Sequence of chain 1.A:
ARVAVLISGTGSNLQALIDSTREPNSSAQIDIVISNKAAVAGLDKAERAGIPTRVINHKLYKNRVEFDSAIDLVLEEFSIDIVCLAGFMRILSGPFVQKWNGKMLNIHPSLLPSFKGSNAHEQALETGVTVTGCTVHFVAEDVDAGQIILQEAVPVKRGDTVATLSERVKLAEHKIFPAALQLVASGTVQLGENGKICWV

Binding-site contacts:
Ligand atom C10 contacts residue GLY88 of chain 1.A at 3.7 Å.
Ligand atom O8 contacts residue HIS109 of chain 1.A at 4.0 Å.
Ligand atom P15 contacts residue ASN14 of chain 1.A at 3.9 Å.
Ligand atom O16 contacts residue SER13 of chain 1.A at 3.4 Å (h-bond).
Ligand atom C2 contacts residue ILE108 of chain 1.A at 4.0 Å (hydrophobic).
Ligand atom O4 contacts residue GLY88 of chain 1.A at 4.0 Å.
Ligand atom O8 contacts residue ILE108 of chain 1.A at 3.6 Å.
Ligand atom C2 contacts residue GLU174 of chain 1.A at 3.6 Å.
Ligand atom O17 contacts residue LYS171 of chain 1.A at 3.0 Å (salt-bridge).
Ligand atom O18 contacts residue THR11 of chain 1.A at 3.6 Å (h-bond).
Ligand atom P15 contacts residue SER13 of chain 1.A at 3.4 Å.
Ligand atom O22 contacts residue PRO110 of chain 1.A at 3.3 Å.
Ligand atom N24 contacts residue ASN107 of chain 1.A at 3.8 Å.
Ligand atom O17 contacts residue ASN14 of chain 1.A at 3.9 Å.
Ligand atom O16 contacts residue ASN14 of chain 1.A at 2.8 Å (h-bond).
Ligand atom C1 contacts residue ASN14 of chain 1.A at 3.7 Å.
Ligand atom P15 contacts residue GLY12 of chain 1.A at 3.5 Å.
Ligand atom O8 contacts residue PRO110 of chain 1.A at 3.0 Å.
Ligand atom C21 contacts residue MET90 of chain 1.A at 3.7 Å (hydrophobic).
Ligand atom N24 contacts residue Y791 of chain 1.C at 3.3 Å.
Ligand atom O17 contacts residue THR11 of chain 1.A at 3.7 Å.
Ligand atom O17 contacts residue SER13 of chain 1.A at 2.4 Å (h-bond).
Ligand atom O8 contacts residue GLU174 of chain 1.A at 3.3 Å (salt-bridge).
Ligand atom N24 contacts residue ILE108 of chain 1.A at 3.4 Å (h-bond).
Ligand atom C1 contacts residue GLU174 of chain 1.A at 3.2 Å.
Ligand atom O12 contacts residue ASN14 of chain 1.A at 3.8 Å.
Ligand atom C3 contacts residue MET90 of chain 1.A at 3.8 Å (hydrophobic).
Ligand atom C23 contacts residue Y791 of chain 1.C at 3.3 Å.
Ligand atom O16 contacts residue GLY12 of chain 1.A at 3.9 Å.
Ligand atom O18 contacts residue SER13 of chain 1.A at 4.0 Å.
Ligand atom C21 contacts residue PRO110 of chain 1.A at 3.6 Å (hydrophobic).
Ligand atom P15 contacts residue LYS171 of chain 1.A at 3.8 Å.
Ligand atom O18 contacts residue GLY12 of chain 1.A at 2.9 Å (h-bond).
Ligand atom O6 contacts residue LYS171 of chain 1.A at 3.5 Å.
Ligand atom O12 contacts residue LYS171 of chain 1.A at 3.3 Å (salt-bridge).
Ligand atom O4 contacts residue MET90 of chain 1.A at 3.1 Å.
Ligand atom N24 contacts residue HIS109 of chain 1.A at 3.1 Å (h-bond).
Ligand atom O6 contacts residue GLU174 of chain 1.A at 2.9 Å (salt-bridge).
Ligand atom N19 contacts residue MET90 of chain 1.A at 3.4 Å.
Ligand atom O17 contacts residue GLY12 of chain 1.A at 3.5 Å (h-bond).

The protein below binds the small molecule below.
Small molecule (SMILES): NCC(=O)N[C@@H]1O[C@H](COP(=O)([O-])[O-])[C@@H](O)[C@H]1O